Binding-site contacts:
Ligand atom O5 contacts residue ASN107 of chain 1.D at 2.4 Å (h-bond).
Ligand atom O7 contacts residue GLU110 of chain 1.D at 2.6 Å (salt-bridge).
Ligand atom C5 contacts residue ASN107 of chain 1.D at 3.7 Å.
Ligand atom C7 contacts residue ASN107 of chain 1.D at 3.3 Å.
Ligand atom C4 contacts residue ASN107 of chain 1.D at 4.2 Å.
Ligand atom N2 contacts residue ASN107 of chain 1.D at 2.9 Å (h-bond).
Ligand atom O7 contacts residue ASN107 of chain 1.D at 4.2 Å.
Ligand atom C7 contacts residue GLU110 of chain 1.D at 3.6 Å.
Ligand atom C2 contacts residue ASN107 of chain 1.D at 2.5 Å.
Ligand atom C8 contacts residue ASN107 of chain 1.D at 3.3 Å.
Ligand atom N2 contacts residue GLU110 of chain 1.D at 4.3 Å.
Ligand atom C3 contacts residue ASN107 of chain 1.D at 3.8 Å.
Ligand atom C1 contacts residue ASN107 of chain 1.D at 1.4 Å.
Ligand atom C8 contacts residue SER109 of chain 1.D at 3.4 Å.

Sequence of chain 1.D:
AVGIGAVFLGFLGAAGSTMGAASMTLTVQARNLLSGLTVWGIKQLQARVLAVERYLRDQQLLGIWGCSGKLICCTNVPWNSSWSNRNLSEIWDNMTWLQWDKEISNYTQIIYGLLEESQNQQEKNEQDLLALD

This protein binds this small molecule.
Small molecule (SMILES): CC(=O)N[C@@H]1[C@@H](O)[C@H](O)[C@@H](CO)O[C@H]1O